The protein below binds the small molecule below.
Small molecule (SMILES): Nc1nc2c(ncn2[C@@H]2O[C@H](CO[P](=O)(O)O[P](=O)(O)NP(=O)(O)O)[C@@H](O)[C@H]2O)c(=O)[nH]1

Sequence of chain 1.A:
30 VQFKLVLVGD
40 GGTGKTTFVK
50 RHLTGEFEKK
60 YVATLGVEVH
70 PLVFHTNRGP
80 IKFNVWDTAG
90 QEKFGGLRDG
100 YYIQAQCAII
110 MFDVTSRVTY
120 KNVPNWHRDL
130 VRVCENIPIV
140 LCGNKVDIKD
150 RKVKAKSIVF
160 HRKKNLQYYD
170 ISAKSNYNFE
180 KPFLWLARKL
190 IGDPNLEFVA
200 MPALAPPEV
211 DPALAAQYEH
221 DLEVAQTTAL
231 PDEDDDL

Binding-site contacts:
Ligand atom O2A contacts residue GLY43 of chain 1.A at 3.4 Å.
Ligand atom O2G contacts residue GLY89 of chain 1.A at 2.8 Å (h-bond).
Ligand atom O1B contacts residue MG1 of chain 1.F at 2.1 Å.
Ligand atom O2B contacts residue THR42 of chain 1.A at 3.5 Å (h-bond).
Ligand atom O5' contacts residue THR46 of chain 1.A at 3.2 Å (h-bond).
Ligand atom O2G contacts residue LYS44 of chain 1.A at 2.7 Å (salt-bridge).
Ligand atom O2B contacts residue GLY43 of chain 1.A at 3.3 Å (h-bond).
Ligand atom O2' contacts residue GLU57 of chain 1.A at 2.9 Å (salt-bridge).
Ligand atom O6 contacts residue ASN143 of chain 1.A at 3.1 Å (h-bond).
Ligand atom O6 contacts residue SER171 of chain 1.A at 3.6 Å (h-bond).
Ligand atom PB contacts residue MG1 of chain 1.F at 3.3 Å.
Ligand atom PA contacts residue THR46 of chain 1.A at 3.5 Å.
Ligand atom O3A contacts residue GLY43 of chain 1.A at 3.1 Å (h-bond).
Ligand atom N3B contacts residue GLY41 of chain 1.A at 3.1 Å (h-bond).
Ligand atom N1 contacts residue LYS173 of chain 1.A at 3.5 Å.
Ligand atom C2' contacts residue THR46 of chain 1.A at 3.6 Å.
Ligand atom C8 contacts residue THR46 of chain 1.A at 3.6 Å.
Ligand atom O6 contacts residue LYS173 of chain 1.A at 3.2 Å (salt-bridge).
Ligand atom O3' contacts residue LYS58 of chain 1.A at 2.9 Å (salt-bridge).
Ligand atom N3B contacts residue MG1 of chain 1.F at 3.5 Å.
Ligand atom N2 contacts residue ILE147 of chain 1.A at 3.5 Å.
Ligand atom O6 contacts residue ALA172 of chain 1.A at 2.9 Å (h-bond).
Ligand atom O1B contacts residue THR45 of chain 1.A at 3.0 Å (h-bond).
Ligand atom O2A contacts residue THR46 of chain 1.A at 2.7 Å (h-bond).
Ligand atom O2G contacts residue GLY40 of chain 1.A at 3.6 Å.
Ligand atom PG contacts residue MG1 of chain 1.F at 3.2 Å.
Ligand atom O2A contacts residue THR45 of chain 1.A at 3.1 Å (h-bond).
Ligand atom O4' contacts residue LYS144 of chain 1.A at 3.3 Å (salt-bridge).
Ligand atom O1A contacts residue TYR60 of chain 1.A at 3.4 Å.
Ligand atom N2 contacts residue ASP146 of chain 1.A at 2.9 Å (salt-bridge).
Ligand atom O3G contacts residue THR63 of chain 1.A at 3.0 Å (h-bond).
Ligand atom O2B contacts residue LYS44 of chain 1.A at 2.9 Å (salt-bridge).
Ligand atom O2' contacts residue LYS58 of chain 1.A at 3.3 Å (salt-bridge).
Ligand atom N7 contacts residue ASN143 of chain 1.A at 3.1 Å (h-bond).
Ligand atom O3G contacts residue MG1 of chain 1.F at 2.0 Å.
Ligand atom N1 contacts residue ASP146 of chain 1.A at 2.8 Å (salt-bridge).
Ligand atom C8 contacts residue GLY43 of chain 1.A at 3.6 Å.
Ligand atom N3B contacts residue TYR60 of chain 1.A at 3.2 Å.
Ligand atom O6 contacts residue ASP146 of chain 1.A at 3.6 Å (salt-bridge).
Ligand atom O1G contacts residue TYR60 of chain 1.A at 2.7 Å (h-bond).